Binding-site contacts:
Ligand atom C7 contacts residue TRP150 of chain 1.A at 4.0 Å (hydrophobic).
Ligand atom O7 contacts residue GLU187 of chain 1.A at 4.0 Å.
Ligand atom C4 contacts residue VAL132 of chain 1.A at 3.3 Å (hydrophobic).
Ligand atom N5 contacts residue TRP150 of chain 1.A at 3.9 Å.
Ligand atom O9 contacts residue TYR91 of chain 1.A at 2.8 Å (h-bond).
Ligand atom O8 contacts residue TRP150 of chain 1.A at 3.3 Å.
Ligand atom C10 contacts residue LYS130 of chain 1.A at 4.0 Å.
Ligand atom C1 contacts residue THR133 of chain 1.A at 3.7 Å.
Ligand atom C8 contacts residue GLN223 of chain 1.A at 3.9 Å.
Ligand atom O10 contacts residue VAL132 of chain 1.A at 4.0 Å.
Ligand atom C5 contacts residue VAL132 of chain 1.A at 3.8 Å (hydrophobic).
Ligand atom C6 contacts residue GLN223 of chain 1.A at 3.9 Å.
Ligand atom O9 contacts residue HIS180 of chain 1.A at 3.2 Å (h-bond).
Ligand atom O9 contacts residue GLU187 of chain 1.A at 2.7 Å (salt-bridge).
Ligand atom O1B contacts residue ALA134 of chain 1.A at 4.0 Å.
Ligand atom O3 contacts residue LYS219 of chain 1.A at 3.2 Å (salt-bridge).
Ligand atom C8 contacts residue TYR91 of chain 1.A at 4.1 Å (hydrophobic).
Ligand atom C8 contacts residue TRP150 of chain 1.A at 4.0 Å (hydrophobic).
Ligand atom O4 contacts residue GLY222 of chain 1.A at 3.9 Å.
Ligand atom O8 contacts residue GLN223 of chain 1.A at 3.4 Å (h-bond).
Ligand atom O10 contacts residue LYS130 of chain 1.A at 3.4 Å (salt-bridge).
Ligand atom C1 contacts residue ALA134 of chain 1.A at 3.7 Å (hydrophobic).
Ligand atom O4 contacts residue GLN223 of chain 1.A at 4.1 Å.
Ligand atom C11 contacts residue LEU191 of chain 1.A at 3.1 Å (hydrophobic).
Ligand atom C9 contacts residue TYR91 of chain 1.A at 3.9 Å (hydrophobic).
Ligand atom C11 contacts residue TRP150 of chain 1.A at 3.9 Å (hydrophobic).
Ligand atom O9 contacts residue GLY225 of chain 1.A at 4.1 Å.
Ligand atom N5 contacts residue VAL132 of chain 1.A at 3.1 Å (h-bond).
Ligand atom C1 contacts residue GLN223 of chain 1.A at 3.7 Å.
Ligand atom C10 contacts residue VAL132 of chain 1.A at 3.8 Å (hydrophobic).
Ligand atom O8 contacts residue TYR91 of chain 1.A at 3.3 Å (h-bond).
Ligand atom O1A contacts residue ALA134 of chain 1.A at 2.8 Å (h-bond).
Ligand atom O1B contacts residue THR133 of chain 1.A at 3.1 Å (h-bond).
Ligand atom C9 contacts residue GLU187 of chain 1.A at 3.0 Å.
Ligand atom O4 contacts residue VAL132 of chain 1.A at 3.4 Å (h-bond).
Ligand atom C9 contacts residue HIS180 of chain 1.A at 3.8 Å.
Ligand atom O1B contacts residue GLN223 of chain 1.A at 2.5 Å (h-bond).
Ligand atom O6 contacts residue GLN223 of chain 1.A at 4.1 Å.
Ligand atom O1A contacts residue THR133 of chain 1.A at 3.6 Å (h-bond).
Ligand atom C8 contacts residue GLU187 of chain 1.A at 3.9 Å.

A protein and the small-molecule ligand that binds it are described below.
Small molecule (SMILES): CC(=O)N[C@H]1[C@H]([C@H](O)[C@H](O)CO)O[C@@](OC[C@H]2O[C@@H](O)[C@H](O)[C@@H](O)[C@H]2O)(C(=O)O)C[C@@H]1O

Sequence of chain 1.A:
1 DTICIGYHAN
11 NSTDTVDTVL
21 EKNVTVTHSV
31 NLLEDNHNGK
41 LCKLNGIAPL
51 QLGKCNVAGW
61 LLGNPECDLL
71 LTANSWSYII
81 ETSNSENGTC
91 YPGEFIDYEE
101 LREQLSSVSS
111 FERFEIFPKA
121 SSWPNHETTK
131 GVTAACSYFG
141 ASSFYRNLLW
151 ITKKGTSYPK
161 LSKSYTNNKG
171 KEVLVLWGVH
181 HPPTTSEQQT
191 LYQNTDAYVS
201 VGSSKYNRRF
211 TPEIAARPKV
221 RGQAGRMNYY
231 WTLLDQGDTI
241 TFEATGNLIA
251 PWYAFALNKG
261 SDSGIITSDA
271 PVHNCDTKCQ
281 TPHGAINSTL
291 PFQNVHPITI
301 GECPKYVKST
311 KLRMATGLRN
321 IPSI